Sequence of chain 1.A:
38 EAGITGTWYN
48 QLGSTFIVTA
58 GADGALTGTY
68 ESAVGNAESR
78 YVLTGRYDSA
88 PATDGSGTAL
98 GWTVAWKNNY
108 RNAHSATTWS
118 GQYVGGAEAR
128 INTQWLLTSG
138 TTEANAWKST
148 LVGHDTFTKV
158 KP

Sequence of chain 1.B:
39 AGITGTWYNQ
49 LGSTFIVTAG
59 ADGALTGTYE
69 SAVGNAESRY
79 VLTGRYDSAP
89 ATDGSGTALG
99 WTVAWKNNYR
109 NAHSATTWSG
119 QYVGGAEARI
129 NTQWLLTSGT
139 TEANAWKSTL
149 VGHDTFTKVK

A protein and the small-molecule ligand that binds it are described below.
Small molecule (SMILES): CC(C)C[C@@H](N)C(=O)N[C@H](C)C(=O)N[C@H](CC(N)=O)C(=O)N[C@@H](C(=O)N[C@H](CC(=O)O)C(=O)N[C@H](CCC(=O)O)C(=O)N[C@@H](C=O)CO)C(C)C

Binding-site contacts:
Ligand atom O contacts residue SER69 of chain 1.A at 3.7 Å.
Ligand atom CB contacts residue TRP144 of chain 1.B at 3.6 Å (hydrophobic).
Ligand atom OD1 contacts residue ARG108 of chain 1.A at 3.3 Å (salt-bridge).
Ligand atom CB contacts residue TRP103 of chain 1.A at 3.9 Å (hydrophobic).
Ligand atom OD2 contacts residue ARG108 of chain 1.A at 2.8 Å (salt-bridge).
Ligand atom OG contacts residue ALA70 of chain 1.A at 2.9 Å (h-bond).
Ligand atom CG contacts residue THR114 of chain 1.A at 3.8 Å.
Ligand atom CA contacts residue TRP144 of chain 1.B at 3.8 Å (hydrophobic).
Ligand atom N contacts residue TRP103 of chain 1.A at 3.5 Å.
Ligand atom OE2 contacts residue SER51 of chain 1.A at 2.7 Å (h-bond).
Ligand atom CB contacts residue TRP103 of chain 1.A at 3.5 Å (hydrophobic).
Ligand atom CG2 contacts residue TYR67 of chain 1.A at 3.7 Å (hydrophobic).
Ligand atom OG contacts residue SER51 of chain 1.A at 2.7 Å (h-bond).
Ligand atom O contacts residue ALA70 of chain 1.A at 3.7 Å.
Ligand atom CG2 contacts residue SER69 of chain 1.A at 3.6 Å.
Ligand atom ND2 contacts residue THR114 of chain 1.A at 2.6 Å (h-bond).
Ligand atom CG contacts residue SER51 of chain 1.A at 3.5 Å.
Ligand atom CD contacts residue SER51 of chain 1.A at 3.6 Å.
Ligand atom N contacts residue ALA110 of chain 1.A at 3.8 Å.
Ligand atom CD contacts residue ASN47 of chain 1.A at 3.7 Å.
Ligand atom OG contacts residue SER69 of chain 1.A at 3.4 Å.
Ligand atom ND2 contacts residue LEU134 of chain 1.A at 3.4 Å.
Ligand atom O contacts residue TRP144 of chain 1.B at 3.4 Å.
Ligand atom CD1 contacts residue LYS145 of chain 1.B at 3.5 Å.
Ligand atom CG2 contacts residue TRP103 of chain 1.A at 3.7 Å (hydrophobic).
Ligand atom OE2 contacts residue ASN47 of chain 1.A at 2.9 Å (h-bond).
Ligand atom O contacts residue LEU134 of chain 1.A at 3.8 Å.
Ligand atom ND2 contacts residue TRP103 of chain 1.A at 3.4 Å.
Ligand atom CG contacts residue LEU49 of chain 1.A at 3.8 Å (hydrophobic).
Ligand atom OD1 contacts residue TRP132 of chain 1.A at 3.4 Å.
Ligand atom C contacts residue TRP144 of chain 1.B at 3.7 Å (hydrophobic).
Ligand atom CA contacts residue TRP144 of chain 1.B at 3.7 Å (hydrophobic).
Ligand atom CB contacts residue SER51 of chain 1.A at 3.5 Å.
Ligand atom CB contacts residue ALA70 of chain 1.A at 3.8 Å (hydrophobic).
Ligand atom CB contacts residue LEU49 of chain 1.A at 3.3 Å (hydrophobic).
Ligand atom OE1 contacts residue TRP144 of chain 1.B at 3.8 Å.
Ligand atom O contacts residue SER112 of chain 1.A at 2.7 Å (h-bond).
Ligand atom O contacts residue ALA110 of chain 1.A at 3.6 Å.
Ligand atom CG2 contacts residue GLU68 of chain 1.A at 3.5 Å.
Ligand atom CG contacts residue ARG108 of chain 1.A at 3.8 Å.